Binding-site contacts:
Ligand atom O5 contacts residue TYR111 of chain 1.C at 3.7 Å.
Ligand atom C10 contacts residue LYS115 of chain 1.C at 2.9 Å.
Ligand atom C8 contacts residue MN1 of chain 1.V at 3.5 Å.
Ligand atom O2 contacts residue GLU61 of chain 1.C at 3.0 Å (salt-bridge).
Ligand atom O2 contacts residue HIS41 of chain 1.C at 3.0 Å.
Ligand atom C11 contacts residue MN1 of chain 1.V at 3.0 Å.
Ligand atom O2 contacts residue MN1 of chain 1.U at 2.2 Å.
Ligand atom O5 contacts residue ALA179 of chain 1.C at 3.6 Å.
Ligand atom C10 contacts residue MN1 of chain 1.U at 2.8 Å.
Ligand atom C3 contacts residue 5811 of chain 1.T at 3.5 Å.
Ligand atom C10 contacts residue HIS41 of chain 1.C at 3.6 Å.
Ligand atom O4 contacts residue MN1 of chain 1.V at 2.1 Å.
Ligand atom O4 contacts residue GLU61 of chain 1.C at 3.2 Å (salt-bridge).
Ligand atom C10 contacts residue 5811 of chain 1.T at 3.5 Å.
Ligand atom O1 contacts residue MN1 of chain 1.U at 2.1 Å.
Ligand atom C5 contacts residue 5811 of chain 1.T at 3.6 Å.
Ligand atom O1 contacts residue HIS41 of chain 1.C at 2.9 Å (h-bond).
Ligand atom C4 contacts residue TYR111 of chain 1.C at 3.7 Å (hydrophobic).
Ligand atom N1 contacts residue 5811 of chain 1.T at 3.5 Å.
Ligand atom C9 contacts residue HIS41 of chain 1.C at 3.7 Å.
Ligand atom C12 contacts residue TYR111 of chain 1.C at 3.7 Å (hydrophobic).
Ligand atom C10 contacts residue GLU100 of chain 1.C at 3.6 Å.
Ligand atom O1 contacts residue GLU100 of chain 1.C at 3.2 Å (salt-bridge).
Ligand atom N2 contacts residue 5811 of chain 1.T at 3.4 Å.
Ligand atom C9 contacts residue MN1 of chain 1.V at 3.1 Å.
Ligand atom C4 contacts residue 5811 of chain 1.T at 3.6 Å.
Ligand atom C7 contacts residue 5811 of chain 1.T at 3.5 Å.
Ligand atom C1 contacts residue 5811 of chain 1.T at 3.0 Å.
Ligand atom O2 contacts residue ASP89 of chain 1.C at 2.8 Å (salt-bridge).
Ligand atom O2 contacts residue GLU100 of chain 1.C at 3.3 Å (salt-bridge).
Ligand atom C2 contacts residue 5811 of chain 1.T at 3.1 Å.
Ligand atom O1 contacts residue LYS115 of chain 1.C at 3.0 Å (salt-bridge).
Ligand atom C6 contacts residue 5811 of chain 1.T at 3.5 Å.
Ligand atom N2 contacts residue LYS115 of chain 1.C at 3.0 Å (salt-bridge).
Ligand atom C9 contacts residue LYS115 of chain 1.C at 3.7 Å.
Ligand atom C9 contacts residue GLU100 of chain 1.C at 3.7 Å.
Ligand atom C9 contacts residue MN1 of chain 1.U at 2.9 Å.
Ligand atom C13 contacts residue TYR111 of chain 1.C at 3.7 Å (hydrophobic).
Ligand atom O2 contacts residue MN1 of chain 1.V at 2.0 Å.
Ligand atom O1 contacts residue ILE101 of chain 1.C at 3.0 Å (h-bond).

Sequence of chain 1.C:
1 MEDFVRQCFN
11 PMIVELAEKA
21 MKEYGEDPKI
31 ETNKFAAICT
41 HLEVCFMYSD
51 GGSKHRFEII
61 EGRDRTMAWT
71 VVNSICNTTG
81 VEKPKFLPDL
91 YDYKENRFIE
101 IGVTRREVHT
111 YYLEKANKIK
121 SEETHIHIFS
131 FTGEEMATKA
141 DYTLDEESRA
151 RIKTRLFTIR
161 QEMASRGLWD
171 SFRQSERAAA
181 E

The small molecule below binds the protein below.
Small molecule (SMILES): CC(=O)Nc1cccc(-c2nc(C(=O)O)c(O)c(=O)[nH]2)c1